A protein and the small-molecule ligand that binds it are described below.
Small molecule (SMILES): CC(=O)N[C@@H]1[C@@H](O)[C@H](O)[C@@H](CO)O[C@H]1O

Sequence of chain 1.A:
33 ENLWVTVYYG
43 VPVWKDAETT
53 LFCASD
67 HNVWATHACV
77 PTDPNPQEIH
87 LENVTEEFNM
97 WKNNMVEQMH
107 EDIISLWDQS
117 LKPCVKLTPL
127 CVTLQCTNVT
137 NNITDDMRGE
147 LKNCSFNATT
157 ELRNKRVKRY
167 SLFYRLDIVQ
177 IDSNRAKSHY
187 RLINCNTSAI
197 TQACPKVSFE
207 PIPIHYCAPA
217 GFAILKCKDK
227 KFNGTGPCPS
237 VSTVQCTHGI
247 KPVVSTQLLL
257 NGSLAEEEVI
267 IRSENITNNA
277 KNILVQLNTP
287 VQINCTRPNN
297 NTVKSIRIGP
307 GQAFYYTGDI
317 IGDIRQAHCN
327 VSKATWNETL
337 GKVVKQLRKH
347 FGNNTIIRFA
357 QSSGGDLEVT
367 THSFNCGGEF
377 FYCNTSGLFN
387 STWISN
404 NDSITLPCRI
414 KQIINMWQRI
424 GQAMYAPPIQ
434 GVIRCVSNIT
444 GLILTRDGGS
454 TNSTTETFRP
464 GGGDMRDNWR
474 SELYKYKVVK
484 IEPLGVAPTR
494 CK

Binding-site contacts:
Ligand atom C2 contacts residue THR273 of chain 1.A at 3.6 Å.
Ligand atom O5 contacts residue ASN274 of chain 1.A at 4.1 Å.
Ligand atom O5 contacts residue ASN271 of chain 1.A at 2.5 Å (h-bond).
Ligand atom C8 contacts residue ILE272 of chain 1.A at 3.6 Å (hydrophobic).
Ligand atom C1 contacts residue ASN271 of chain 1.A at 1.5 Å.
Ligand atom N2 contacts residue ASN271 of chain 1.A at 3.0 Å (h-bond).
Ligand atom N2 contacts residue THR273 of chain 1.A at 2.9 Å (h-bond).
Ligand atom C8 contacts residue THR273 of chain 1.A at 3.9 Å.
Ligand atom C1 contacts residue THR273 of chain 1.A at 3.6 Å.
Ligand atom C5 contacts residue ASN271 of chain 1.A at 3.8 Å.
Ligand atom O3 contacts residue THR273 of chain 1.A at 4.4 Å.
Ligand atom O7 contacts residue ASN271 of chain 1.A at 3.6 Å (h-bond).
Ligand atom O7 contacts residue GLU270 of chain 1.A at 4.4 Å.
Ligand atom C3 contacts residue THR273 of chain 1.A at 3.7 Å.
Ligand atom C1 contacts residue ASN274 of chain 1.A at 4.0 Å.
Ligand atom C7 contacts residue ILE272 of chain 1.A at 4.4 Å (hydrophobic).
Ligand atom C2 contacts residue ASN271 of chain 1.A at 2.6 Å.
Ligand atom C8 contacts residue ASN271 of chain 1.A at 3.9 Å.
Ligand atom C4 contacts residue ASN271 of chain 1.A at 4.4 Å.
Ligand atom C3 contacts residue ASN271 of chain 1.A at 3.9 Å.
Ligand atom C7 contacts residue ASN271 of chain 1.A at 3.4 Å.
Ligand atom C7 contacts residue THR273 of chain 1.A at 3.9 Å.